A protein and the small-molecule ligand that binds it are described below.
Small molecule (SMILES): Nc1ncnc2c1ncn2[C@H]1C[C@H](O)[C@@H](CO[P](=O)(O)O[P](=O)(O)OP(=O)(O)O)O1

Sequence of chain 1.B:
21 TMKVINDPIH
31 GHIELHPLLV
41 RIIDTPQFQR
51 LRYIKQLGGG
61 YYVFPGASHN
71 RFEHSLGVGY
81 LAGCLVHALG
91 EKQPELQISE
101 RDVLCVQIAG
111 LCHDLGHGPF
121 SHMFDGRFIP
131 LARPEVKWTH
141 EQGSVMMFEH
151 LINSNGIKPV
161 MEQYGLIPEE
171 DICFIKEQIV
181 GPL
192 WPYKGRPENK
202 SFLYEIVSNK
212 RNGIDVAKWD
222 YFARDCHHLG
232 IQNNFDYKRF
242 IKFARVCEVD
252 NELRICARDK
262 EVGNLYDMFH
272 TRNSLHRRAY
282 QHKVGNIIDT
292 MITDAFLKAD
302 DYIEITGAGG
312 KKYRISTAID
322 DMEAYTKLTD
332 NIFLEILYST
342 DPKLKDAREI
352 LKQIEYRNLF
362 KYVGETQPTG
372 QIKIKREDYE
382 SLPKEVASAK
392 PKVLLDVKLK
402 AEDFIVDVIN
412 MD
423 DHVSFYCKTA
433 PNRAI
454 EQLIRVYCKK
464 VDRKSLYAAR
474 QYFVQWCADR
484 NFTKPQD

Binding-site contacts:
Ligand atom C2 contacts residue HIS122 of chain 1.B at 3.8 Å.
Ligand atom O2A contacts residue ASP114 of chain 1.B at 3.1 Å (salt-bridge).
Ligand atom C3' contacts residue ASP226 of chain 1.B at 3.4 Å.
Ligand atom O5' contacts residue ZN1 of chain 1.K at 3.9 Å.
Ligand atom O3A contacts residue TYR222 of chain 1.B at 3.8 Å.
Ligand atom O3' contacts residue LEU57 of chain 1.B at 3.6 Å.
Ligand atom PA contacts residue ZN1 of chain 1.K at 3.7 Å.
Ligand atom C2' contacts residue TYR222 of chain 1.B at 3.8 Å (hydrophobic).
Ligand atom O1A contacts residue HIS122 of chain 1.B at 3.0 Å (h-bond).
Ligand atom O4' contacts residue HIS122 of chain 1.B at 3.4 Å (h-bond).
Ligand atom O2A contacts residue HIS117 of chain 1.B at 3.4 Å (h-bond).
Ligand atom C2' contacts residue TYR281 of chain 1.B at 3.2 Å (hydrophobic).
Ligand atom N7 contacts residue HIS122 of chain 1.B at 3.6 Å.
Ligand atom C2 contacts residue HIS277 of chain 1.B at 3.8 Å.
Ligand atom O3A contacts residue ZN1 of chain 1.K at 3.1 Å.
Ligand atom PA contacts residue HIS122 of chain 1.B at 3.8 Å.
Ligand atom O3' contacts residue ASP226 of chain 1.B at 2.6 Å (salt-bridge).
Ligand atom N6 contacts residue ASN411 of chain 1.B at 3.0 Å (h-bond).
Ligand atom C5' contacts residue HIS122 of chain 1.B at 3.8 Å.
Ligand atom N1 contacts residue MET412 of chain 1.B at 3.7 Å.
Ligand atom C4' contacts residue GLN56 of chain 1.B at 3.5 Å.
Ligand atom O4' contacts residue ARG71 of chain 1.B at 3.0 Å (salt-bridge).
Ligand atom C2' contacts residue ASP226 of chain 1.B at 3.6 Å.
Ligand atom C3' contacts residue GLN56 of chain 1.B at 3.5 Å.
Ligand atom O2A contacts residue HIS140 of chain 1.B at 3.0 Å (h-bond).
Ligand atom C6 contacts residue HIS122 of chain 1.B at 3.8 Å.
Ligand atom N3 contacts residue HIS122 of chain 1.B at 3.6 Å.
Ligand atom C4 contacts residue HIS122 of chain 1.B at 3.5 Å.
Ligand atom C5' contacts residue TYR222 of chain 1.B at 3.5 Å (hydrophobic).
Ligand atom N7 contacts residue TYR281 of chain 1.B at 3.9 Å.
Ligand atom C4' contacts residue ARG71 of chain 1.B at 3.2 Å.
Ligand atom C3' contacts residue TYR222 of chain 1.B at 3.3 Å (hydrophobic).
Ligand atom O5' contacts residue ARG71 of chain 1.B at 2.9 Å (salt-bridge).
Ligand atom O3' contacts residue TYR222 of chain 1.B at 3.6 Å.
Ligand atom O3' contacts residue GLN56 of chain 1.B at 2.8 Å (h-bond).
Ligand atom N1 contacts residue HIS277 of chain 1.B at 3.5 Å (h-bond).
Ligand atom O5' contacts residue HIS122 of chain 1.B at 3.5 Å (h-bond).
Ligand atom C5 contacts residue HIS122 of chain 1.B at 3.4 Å.
Ligand atom C5' contacts residue ARG71 of chain 1.B at 3.7 Å.
Ligand atom O2A contacts residue ZN1 of chain 1.K at 3.9 Å.